Sequence of chain 1.A:
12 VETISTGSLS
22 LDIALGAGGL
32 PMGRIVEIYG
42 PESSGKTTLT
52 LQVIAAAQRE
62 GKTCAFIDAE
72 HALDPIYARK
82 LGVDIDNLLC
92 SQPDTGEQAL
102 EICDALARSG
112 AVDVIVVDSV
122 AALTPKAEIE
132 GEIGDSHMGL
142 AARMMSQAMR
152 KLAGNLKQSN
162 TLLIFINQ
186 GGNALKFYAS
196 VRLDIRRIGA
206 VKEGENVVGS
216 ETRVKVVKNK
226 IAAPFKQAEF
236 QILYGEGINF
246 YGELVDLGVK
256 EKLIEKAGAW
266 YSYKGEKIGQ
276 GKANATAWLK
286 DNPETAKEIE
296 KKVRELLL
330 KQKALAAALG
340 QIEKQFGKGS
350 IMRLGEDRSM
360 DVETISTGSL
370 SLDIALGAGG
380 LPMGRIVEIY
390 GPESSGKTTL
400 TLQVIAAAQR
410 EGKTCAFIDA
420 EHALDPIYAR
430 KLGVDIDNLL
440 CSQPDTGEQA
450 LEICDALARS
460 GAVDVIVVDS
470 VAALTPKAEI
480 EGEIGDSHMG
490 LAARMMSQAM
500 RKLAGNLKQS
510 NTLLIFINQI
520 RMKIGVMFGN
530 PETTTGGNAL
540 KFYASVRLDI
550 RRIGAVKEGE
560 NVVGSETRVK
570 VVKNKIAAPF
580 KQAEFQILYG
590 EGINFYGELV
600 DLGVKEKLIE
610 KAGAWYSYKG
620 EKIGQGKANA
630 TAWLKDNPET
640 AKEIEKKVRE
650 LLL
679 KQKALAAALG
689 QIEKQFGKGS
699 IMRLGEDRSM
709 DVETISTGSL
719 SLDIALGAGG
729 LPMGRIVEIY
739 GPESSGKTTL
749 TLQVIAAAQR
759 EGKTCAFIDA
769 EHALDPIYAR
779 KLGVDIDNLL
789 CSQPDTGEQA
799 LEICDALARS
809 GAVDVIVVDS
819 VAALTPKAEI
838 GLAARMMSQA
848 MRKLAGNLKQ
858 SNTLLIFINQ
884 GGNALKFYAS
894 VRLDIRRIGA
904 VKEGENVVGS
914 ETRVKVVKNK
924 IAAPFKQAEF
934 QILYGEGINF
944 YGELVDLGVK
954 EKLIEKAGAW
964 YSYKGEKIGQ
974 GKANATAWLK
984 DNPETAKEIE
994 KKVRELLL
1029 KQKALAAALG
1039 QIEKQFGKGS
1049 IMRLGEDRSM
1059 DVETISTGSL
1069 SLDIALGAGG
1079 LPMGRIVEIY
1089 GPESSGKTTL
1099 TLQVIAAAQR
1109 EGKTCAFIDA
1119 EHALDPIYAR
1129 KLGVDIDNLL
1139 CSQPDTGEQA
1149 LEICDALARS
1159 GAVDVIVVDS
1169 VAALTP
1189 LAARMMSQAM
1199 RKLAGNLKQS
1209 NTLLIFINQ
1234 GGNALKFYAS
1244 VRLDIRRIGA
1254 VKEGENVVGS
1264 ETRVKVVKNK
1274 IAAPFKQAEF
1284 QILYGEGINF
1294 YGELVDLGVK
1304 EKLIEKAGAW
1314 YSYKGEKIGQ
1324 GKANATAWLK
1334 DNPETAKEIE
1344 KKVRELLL

A small-molecule ligand and the protein it binds are described below.
Small molecule (SMILES): Nc1ncnc2c1ncn2[C@@H]1O[C@H](CO[P](=O)(O)O[P](=O)(O)NP(=O)(O)O)[C@@H](O)[C@H]1O

Binding-site contacts:
Ligand atom O2B contacts residue THR746 of chain 1.A at 3.5 Å.
Ligand atom PB contacts residue SER742 of chain 1.A at 4.1 Å.
Ligand atom N6 contacts residue ASP773 of chain 1.A at 2.8 Å (salt-bridge).
Ligand atom O2G contacts residue GLU741 of chain 1.A at 3.3 Å.
Ligand atom O3A contacts residue GLY744 of chain 1.A at 3.9 Å.
Ligand atom C5' contacts residue SER743 of chain 1.A at 4.1 Å.
Ligand atom O1B contacts residue PRO740 of chain 1.A at 3.9 Å.
Ligand atom O1B contacts residue SER743 of chain 1.A at 3.6 Å (h-bond).
Ligand atom C5' contacts residue SER742 of chain 1.A at 4.0 Å.
Ligand atom C4 contacts residue TYR776 of chain 1.A at 4.1 Å (hydrophobic).
Ligand atom PA contacts residue THR746 of chain 1.A at 3.6 Å.
Ligand atom O2B contacts residue LYS745 of chain 1.A at 3.2 Å.
Ligand atom O5' contacts residue GLY744 of chain 1.A at 3.5 Å (h-bond).
Ligand atom O2G contacts residue LYS745 of chain 1.A at 3.7 Å.
Ligand atom O2' contacts residue TYR937 of chain 1.A at 3.6 Å.
Ligand atom O3A contacts residue THR746 of chain 1.A at 2.8 Å (h-bond).
Ligand atom O3' contacts residue SER913 of chain 1.A at 3.9 Å.
Ligand atom O4' contacts residue THR747 of chain 1.A at 3.6 Å (h-bond).
Ligand atom O1G contacts residue GLU769 of chain 1.A at 3.5 Å (salt-bridge).
Ligand atom O1B contacts residue LYS745 of chain 1.A at 3.3 Å.
Ligand atom O1B contacts residue SER742 of chain 1.A at 2.9 Å (h-bond).
Ligand atom O2G contacts residue SER742 of chain 1.A at 3.5 Å (h-bond).
Ligand atom O1A contacts residue THR747 of chain 1.A at 2.8 Å (h-bond).
Ligand atom N3B contacts residue SER742 of chain 1.A at 4.1 Å.
Ligand atom O5' contacts residue SER743 of chain 1.A at 3.7 Å.
Ligand atom O1A contacts residue GLY744 of chain 1.A at 3.5 Å.
Ligand atom O1A contacts residue THR746 of chain 1.A at 3.2 Å (h-bond).
Ligand atom C5' contacts residue GLY744 of chain 1.A at 3.6 Å.
Ligand atom O5' contacts residue SER742 of chain 1.A at 3.6 Å.
Ligand atom C5 contacts residue TYR776 of chain 1.A at 4.2 Å (hydrophobic).
Ligand atom O2A contacts residue THR746 of chain 1.A at 3.6 Å.
Ligand atom PB contacts residue THR746 of chain 1.A at 3.9 Å.
Ligand atom O1A contacts residue LYS745 of chain 1.A at 4.1 Å.
Ligand atom O1G contacts residue LYS745 of chain 1.A at 3.8 Å.
Ligand atom C6 contacts residue ASP773 of chain 1.A at 4.0 Å.
Ligand atom N3 contacts residue TYR937 of chain 1.A at 4.2 Å.
Ligand atom O1B contacts residue GLU741 of chain 1.A at 3.6 Å.
Ligand atom PB contacts residue LYS745 of chain 1.A at 3.6 Å.
Ligand atom O3A contacts residue LYS745 of chain 1.A at 3.6 Å (salt-bridge).
Ligand atom PA contacts residue THR747 of chain 1.A at 4.1 Å.